Binding-site contacts:
Ligand atom OD2 contacts residue GLN987 of chain 2.B at 3.5 Å.
Ligand atom CA contacts residue ASN988 of chain 2.B at 3.6 Å.
Ligand atom CB contacts residue GLN697 of chain 2.B at 4.2 Å.
Ligand atom C contacts residue ASN988 of chain 2.B at 4.1 Å.
Ligand atom CA contacts residue GLN697 of chain 2.B at 3.9 Å.
Ligand atom CG contacts residue LEU905 of chain 2.B at 4.3 Å (hydrophobic).
Ligand atom OD2 contacts residue GLN697 of chain 2.B at 3.6 Å.
Ligand atom O contacts residue ARG665 of chain 2.B at 2.8 Å (salt-bridge).
Ligand atom CB contacts residue ASN988 of chain 2.B at 3.5 Å.
Ligand atom CG contacts residue ARG912 of chain 2.B at 3.5 Å.
Ligand atom OXT contacts residue ARG665 of chain 2.B at 2.9 Å (salt-bridge).
Ligand atom O contacts residue PRO669 of chain 2.B at 4.1 Å.
Ligand atom CG contacts residue GLN697 of chain 2.B at 3.3 Å.
Ligand atom OD2 contacts residue ARG912 of chain 2.B at 2.8 Å (salt-bridge).
Ligand atom CG contacts residue GLN987 of chain 2.B at 4.4 Å.
Ligand atom OXT contacts residue MET849 of chain 2.B at 3.5 Å.
Ligand atom OD2 contacts residue ASN988 of chain 2.B at 4.1 Å.
Ligand atom OD2 contacts residue MET986 of chain 2.B at 4.2 Å.
Ligand atom CA contacts residue LEU905 of chain 2.B at 4.2 Å (hydrophobic).
Ligand atom N contacts residue GLN697 of chain 2.B at 2.7 Å (h-bond).
Ligand atom C contacts residue ARG665 of chain 2.B at 3.5 Å.
Ligand atom OD1 contacts residue GLN987 of chain 2.B at 4.4 Å.
Ligand atom CG contacts residue LYS853 of chain 2.B at 3.6 Å.
Ligand atom OD2 contacts residue LYS853 of chain 2.B at 2.7 Å (salt-bridge).
Ligand atom C contacts residue MET849 of chain 2.B at 4.2 Å (hydrophobic).
Ligand atom OD1 contacts residue LEU905 of chain 2.B at 4.0 Å.
Ligand atom CA contacts residue ARG665 of chain 2.B at 4.2 Å.
Ligand atom OXT contacts residue ASN988 of chain 2.B at 3.1 Å (h-bond).
Ligand atom N contacts residue ASN988 of chain 2.B at 2.8 Å (h-bond).
Ligand atom CB contacts residue LYS853 of chain 2.B at 3.6 Å.
Ligand atom O contacts residue MET849 of chain 2.B at 4.2 Å.
Ligand atom N contacts residue ARG665 of chain 2.B at 3.1 Å (salt-bridge).
Ligand atom CB contacts residue MET849 of chain 2.B at 4.2 Å (hydrophobic).
Ligand atom OD1 contacts residue ARG912 of chain 2.B at 2.8 Å (salt-bridge).
Ligand atom OD1 contacts residue GLN697 of chain 2.B at 2.8 Å (h-bond).
Ligand atom CG contacts residue ASN988 of chain 2.B at 4.1 Å.
Ligand atom C contacts residue LEU905 of chain 2.B at 4.3 Å (hydrophobic).
Ligand atom O contacts residue LEU905 of chain 2.B at 3.6 Å.
Ligand atom CB contacts residue LEU905 of chain 2.B at 4.1 Å (hydrophobic).

This small molecule binds to this protein.
Small molecule (SMILES): N[C@@H](CC(=O)O)C(=O)O

Sequence of chain 2.B:
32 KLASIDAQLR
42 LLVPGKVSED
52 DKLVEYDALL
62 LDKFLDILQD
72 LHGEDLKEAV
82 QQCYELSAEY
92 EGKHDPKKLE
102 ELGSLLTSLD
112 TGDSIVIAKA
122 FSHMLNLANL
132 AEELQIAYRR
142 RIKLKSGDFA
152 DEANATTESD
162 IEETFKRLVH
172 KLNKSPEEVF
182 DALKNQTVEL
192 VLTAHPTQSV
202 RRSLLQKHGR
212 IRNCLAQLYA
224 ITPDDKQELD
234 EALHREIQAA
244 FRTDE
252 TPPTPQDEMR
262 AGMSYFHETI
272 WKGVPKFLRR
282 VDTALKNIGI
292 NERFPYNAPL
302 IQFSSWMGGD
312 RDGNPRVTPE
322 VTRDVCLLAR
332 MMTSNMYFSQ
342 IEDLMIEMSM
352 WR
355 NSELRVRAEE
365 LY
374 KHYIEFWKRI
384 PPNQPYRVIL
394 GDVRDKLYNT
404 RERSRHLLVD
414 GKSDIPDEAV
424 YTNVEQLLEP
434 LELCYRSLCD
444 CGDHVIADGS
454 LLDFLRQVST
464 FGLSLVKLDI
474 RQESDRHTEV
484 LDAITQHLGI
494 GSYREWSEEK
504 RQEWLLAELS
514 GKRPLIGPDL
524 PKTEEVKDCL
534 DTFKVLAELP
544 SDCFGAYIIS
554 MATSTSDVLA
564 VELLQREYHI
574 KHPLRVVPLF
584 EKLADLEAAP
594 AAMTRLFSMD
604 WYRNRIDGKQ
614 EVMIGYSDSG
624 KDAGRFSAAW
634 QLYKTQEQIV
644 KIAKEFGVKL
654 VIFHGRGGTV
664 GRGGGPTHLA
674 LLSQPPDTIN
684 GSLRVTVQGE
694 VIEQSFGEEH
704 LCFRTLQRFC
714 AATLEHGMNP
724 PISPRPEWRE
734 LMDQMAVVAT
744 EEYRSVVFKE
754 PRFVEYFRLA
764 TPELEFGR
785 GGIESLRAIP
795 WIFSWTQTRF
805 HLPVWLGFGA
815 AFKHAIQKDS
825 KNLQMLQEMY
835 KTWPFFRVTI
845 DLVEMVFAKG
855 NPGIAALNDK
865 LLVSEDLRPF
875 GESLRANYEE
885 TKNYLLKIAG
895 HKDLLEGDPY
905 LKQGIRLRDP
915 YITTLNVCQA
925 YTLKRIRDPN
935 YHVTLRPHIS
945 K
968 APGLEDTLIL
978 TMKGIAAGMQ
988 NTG